Binding-site contacts:
Ligand atom C5 contacts residue TRP420 of chain 1.D at 3.7 Å (hydrophobic).
Ligand atom C1 contacts residue GLU373 of chain 1.D at 3.3 Å.
Ligand atom O4 contacts residue GLN42 of chain 1.D at 2.8 Å (h-bond).
Ligand atom C5 contacts residue GLU427 of chain 1.D at 4.0 Å.
Ligand atom O4 contacts residue TRP428 of chain 1.D at 3.8 Å.
Ligand atom C4 contacts residue GLN42 of chain 1.D at 4.0 Å.
Ligand atom O10 contacts residue GLU188 of chain 1.D at 2.7 Å (salt-bridge).
Ligand atom O3 contacts residue HIS143 of chain 1.D at 2.6 Å (h-bond).
Ligand atom C3 contacts residue TRP420 of chain 1.D at 3.8 Å (hydrophobic).
Ligand atom C3 contacts residue GLN42 of chain 1.D at 3.8 Å.
Ligand atom C1 contacts residue GLU188 of chain 1.D at 3.1 Å.
Ligand atom C8 contacts residue GLU188 of chain 1.D at 3.6 Å.
Ligand atom C3 contacts residue TRP428 of chain 1.D at 4.0 Å (hydrophobic).
Ligand atom C4 contacts residue TRP428 of chain 1.D at 3.8 Å (hydrophobic).
Ligand atom C7 contacts residue GLU373 of chain 1.D at 3.6 Å.
Ligand atom C2 contacts residue GLU373 of chain 1.D at 3.5 Å.
Ligand atom O2 contacts residue GLU188 of chain 1.D at 3.7 Å.
Ligand atom N11 contacts residue GLU188 of chain 1.D at 3.8 Å.
Ligand atom O4 contacts residue GLU427 of chain 1.D at 2.7 Å (salt-bridge).
Ligand atom O3 contacts residue TRP420 of chain 1.D at 3.9 Å.
Ligand atom C3 contacts residue GLU373 of chain 1.D at 3.7 Å.
Ligand atom C5 contacts residue TYR317 of chain 1.D at 3.6 Å (hydrophobic).
Ligand atom O3 contacts residue TRP428 of chain 1.D at 3.1 Å (h-bond).
Ligand atom O3 contacts residue GLN42 of chain 1.D at 2.7 Å (h-bond).
Ligand atom O10 contacts residue TYR317 of chain 1.D at 3.6 Å.
Ligand atom C4 contacts residue GLU427 of chain 1.D at 3.8 Å.
Ligand atom C6 contacts residue PHE436 of chain 1.D at 3.6 Å (hydrophobic).
Ligand atom O4 contacts residue TRP420 of chain 1.D at 3.0 Å.
Ligand atom C6 contacts residue GLU427 of chain 1.D at 3.0 Å.
Ligand atom O2 contacts residue ASN187 of chain 1.D at 3.0 Å (h-bond).
Ligand atom C4 contacts residue TRP420 of chain 1.D at 3.9 Å (hydrophobic).
Ligand atom C9 contacts residue GLU188 of chain 1.D at 3.3 Å.
Ligand atom O2 contacts residue HIS143 of chain 1.D at 3.1 Å.
Ligand atom C2 contacts residue GLU188 of chain 1.D at 3.7 Å.
Ligand atom C7 contacts residue TYR317 of chain 1.D at 3.5 Å (hydrophobic).
Ligand atom O6 contacts residue GLU427 of chain 1.D at 2.0 Å (salt-bridge).
Ligand atom C2 contacts residue HIS143 of chain 1.D at 3.8 Å.
Ligand atom C6 contacts residue TRP420 of chain 1.D at 4.0 Å (hydrophobic).
Ligand atom O2 contacts residue GLU373 of chain 1.D at 2.8 Å (salt-bridge).
Ligand atom C3 contacts residue HIS143 of chain 1.D at 3.7 Å.

Sequence of chain 1.D:
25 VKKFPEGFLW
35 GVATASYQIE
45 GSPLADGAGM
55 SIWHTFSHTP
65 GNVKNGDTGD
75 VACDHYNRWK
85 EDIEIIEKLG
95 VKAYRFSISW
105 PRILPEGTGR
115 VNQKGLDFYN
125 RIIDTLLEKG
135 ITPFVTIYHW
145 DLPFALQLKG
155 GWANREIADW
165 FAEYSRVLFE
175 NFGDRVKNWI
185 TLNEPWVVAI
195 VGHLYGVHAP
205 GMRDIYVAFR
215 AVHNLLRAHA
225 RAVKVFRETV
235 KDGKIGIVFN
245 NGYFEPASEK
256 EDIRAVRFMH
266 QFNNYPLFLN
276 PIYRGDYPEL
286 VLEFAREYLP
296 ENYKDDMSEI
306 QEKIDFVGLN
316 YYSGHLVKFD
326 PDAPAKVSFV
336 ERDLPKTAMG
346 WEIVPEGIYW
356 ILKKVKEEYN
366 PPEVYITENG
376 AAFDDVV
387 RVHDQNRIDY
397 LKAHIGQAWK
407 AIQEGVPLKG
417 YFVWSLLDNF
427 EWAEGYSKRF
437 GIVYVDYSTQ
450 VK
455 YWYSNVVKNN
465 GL

This small molecule binds to this protein.
Small molecule (SMILES): N=[N+]=NCCCCNC(=O)[C@@H]1[C@H]2[C@H](O)[C@@H](O)[C@H](O)[C@@H](CO)[C@@H]12